Binding-site contacts:
Ligand atom C7 contacts residue ALA242 of chain 1.L at 4.2 Å (hydrophobic).
Ligand atom N2 contacts residue ASN169 of chain 1.L at 3.0 Å (h-bond).
Ligand atom C8 contacts residue ASP241 of chain 1.L at 3.7 Å.
Ligand atom C5 contacts residue ASN169 of chain 1.L at 3.6 Å.
Ligand atom C8 contacts residue SER221 of chain 1.K at 4.0 Å.
Ligand atom O4 contacts residue ASN240 of chain 1.L at 4.0 Å.
Ligand atom C4 contacts residue ASN240 of chain 1.L at 4.0 Å.
Ligand atom O7 contacts residue ASN169 of chain 1.L at 3.6 Å.
Ligand atom C8 contacts residue ALA242 of chain 1.L at 3.5 Å (hydrophobic).
Ligand atom O5 contacts residue ASN169 of chain 1.L at 2.3 Å (h-bond).
Ligand atom N2 contacts residue ASN240 of chain 1.L at 3.1 Å (h-bond).
Ligand atom C1 contacts residue ASN240 of chain 1.L at 3.9 Å.
Ligand atom C8 contacts residue ASN240 of chain 1.L at 3.6 Å.
Ligand atom C1 contacts residue ASN169 of chain 1.L at 1.5 Å.
Ligand atom C2 contacts residue ASN240 of chain 1.L at 4.0 Å.
Ligand atom C3 contacts residue ASN240 of chain 1.L at 3.9 Å.
Ligand atom O7 contacts residue ASN240 of chain 1.L at 3.2 Å (h-bond).
Ligand atom C7 contacts residue ASN240 of chain 1.L at 3.8 Å.
Ligand atom C3 contacts residue ASN169 of chain 1.L at 3.8 Å.
Ligand atom C4 contacts residue ASN169 of chain 1.L at 4.2 Å.
Ligand atom C7 contacts residue ASN169 of chain 1.L at 3.5 Å.
Ligand atom C6 contacts residue ASN240 of chain 1.L at 4.4 Å.
Ligand atom C2 contacts residue ASN169 of chain 1.L at 2.5 Å.
Ligand atom O7 contacts residue ALA242 of chain 1.L at 4.3 Å.
Ligand atom O5 contacts residue ASN240 of chain 1.L at 4.1 Å.
Ligand atom C5 contacts residue ASN240 of chain 1.L at 3.5 Å.

The protein below binds the small molecule below.
Small molecule (SMILES): CC(=O)N[C@H]1[C@H](O[C@H]2[C@H](O)[C@@H](NC(C)=O)CO[C@@H]2CO)O[C@H](CO)[C@@H](O[C@@H]2O[C@H](CO)[C@@H](O)[C@H](O)[C@@H]2O)[C@@H]1O

Sequence of chain 1.K:
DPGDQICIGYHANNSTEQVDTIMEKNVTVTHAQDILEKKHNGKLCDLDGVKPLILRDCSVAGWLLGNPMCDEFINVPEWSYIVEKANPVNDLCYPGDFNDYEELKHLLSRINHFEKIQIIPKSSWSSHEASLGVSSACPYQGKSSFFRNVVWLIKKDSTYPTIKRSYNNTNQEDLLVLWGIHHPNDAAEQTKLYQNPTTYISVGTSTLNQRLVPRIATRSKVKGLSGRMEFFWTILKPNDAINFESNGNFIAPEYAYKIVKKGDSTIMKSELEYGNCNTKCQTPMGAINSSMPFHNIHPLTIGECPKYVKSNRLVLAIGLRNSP

Sequence of chain 1.L:
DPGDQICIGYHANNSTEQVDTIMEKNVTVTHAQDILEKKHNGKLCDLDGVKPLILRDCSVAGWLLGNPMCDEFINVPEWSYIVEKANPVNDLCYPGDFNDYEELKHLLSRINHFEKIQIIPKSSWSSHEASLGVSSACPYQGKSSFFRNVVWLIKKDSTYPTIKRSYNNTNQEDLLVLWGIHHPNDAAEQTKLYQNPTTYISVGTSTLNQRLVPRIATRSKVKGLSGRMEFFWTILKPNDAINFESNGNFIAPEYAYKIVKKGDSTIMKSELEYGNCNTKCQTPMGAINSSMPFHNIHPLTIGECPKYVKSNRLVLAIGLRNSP